Sequence of chain 1.B:
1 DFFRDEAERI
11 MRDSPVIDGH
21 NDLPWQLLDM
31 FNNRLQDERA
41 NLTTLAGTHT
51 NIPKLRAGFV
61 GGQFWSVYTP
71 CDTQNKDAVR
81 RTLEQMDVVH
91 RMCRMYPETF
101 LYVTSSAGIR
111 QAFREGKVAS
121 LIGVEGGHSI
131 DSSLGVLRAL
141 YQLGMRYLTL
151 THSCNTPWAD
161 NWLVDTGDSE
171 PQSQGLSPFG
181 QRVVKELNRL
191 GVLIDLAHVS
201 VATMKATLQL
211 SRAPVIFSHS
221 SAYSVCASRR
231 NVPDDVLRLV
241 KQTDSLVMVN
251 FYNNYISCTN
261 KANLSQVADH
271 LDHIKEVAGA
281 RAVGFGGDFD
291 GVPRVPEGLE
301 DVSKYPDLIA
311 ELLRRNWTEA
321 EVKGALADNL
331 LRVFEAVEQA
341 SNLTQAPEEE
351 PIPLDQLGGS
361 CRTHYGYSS

Binding-site contacts:
Ligand atom C5 contacts residue ASN41 of chain 1.B at 3.6 Å.
Ligand atom C8 contacts residue ASN41 of chain 1.B at 4.4 Å.
Ligand atom O5 contacts residue THR43 of chain 1.B at 3.5 Å (h-bond).
Ligand atom C2 contacts residue ASN41 of chain 1.B at 2.4 Å.
Ligand atom C7 contacts residue ASN41 of chain 1.B at 3.2 Å.
Ligand atom C6 contacts residue THR43 of chain 1.B at 4.4 Å.
Ligand atom C4 contacts residue ASN41 of chain 1.B at 4.2 Å.
Ligand atom C8 contacts residue TYR96 of chain 1.B at 3.9 Å (hydrophobic).
Ligand atom N2 contacts residue ASN41 of chain 1.B at 2.9 Å (h-bond).
Ligand atom C1 contacts residue THR43 of chain 1.B at 3.6 Å.
Ligand atom O7 contacts residue GLU38 of chain 1.B at 3.6 Å.
Ligand atom C5 contacts residue THR43 of chain 1.B at 3.8 Å.
Ligand atom O6 contacts residue THR44 of chain 1.B at 3.7 Å.
Ligand atom N2 contacts residue TYR96 of chain 1.B at 4.4 Å.
Ligand atom C7 contacts residue TYR96 of chain 1.B at 4.4 Å (hydrophobic).
Ligand atom C3 contacts residue ASN41 of chain 1.B at 3.8 Å.
Ligand atom C1 contacts residue ASN41 of chain 1.B at 1.4 Å.
Ligand atom C8 contacts residue MET95 of chain 1.B at 3.7 Å (hydrophobic).
Ligand atom O5 contacts residue ASN41 of chain 1.B at 2.4 Å (h-bond).
Ligand atom O7 contacts residue ASN41 of chain 1.B at 3.2 Å (h-bond).
Ligand atom O6 contacts residue THR43 of chain 1.B at 4.1 Å.

The protein below binds the small molecule below.
Small molecule (SMILES): CC(=O)N[C@@H]1[C@@H](O)[C@H](O)[C@@H](CO)O[C@H]1O